Sequence of chain 1.E:
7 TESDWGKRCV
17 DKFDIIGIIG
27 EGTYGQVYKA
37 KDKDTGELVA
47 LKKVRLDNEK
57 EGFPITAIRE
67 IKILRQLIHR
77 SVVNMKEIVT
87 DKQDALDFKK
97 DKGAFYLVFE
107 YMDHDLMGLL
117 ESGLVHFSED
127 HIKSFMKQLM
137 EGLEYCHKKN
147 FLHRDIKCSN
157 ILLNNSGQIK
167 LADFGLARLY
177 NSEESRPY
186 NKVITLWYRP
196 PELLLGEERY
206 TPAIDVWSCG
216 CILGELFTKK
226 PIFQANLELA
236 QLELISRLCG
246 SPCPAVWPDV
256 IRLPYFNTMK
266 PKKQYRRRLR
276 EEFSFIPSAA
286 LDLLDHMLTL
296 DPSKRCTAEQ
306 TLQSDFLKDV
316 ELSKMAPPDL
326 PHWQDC

A protein and the small-molecule ligand that binds it are described below.
Small molecule (SMILES): CC[C@H](CO)Nc1nc(NCc2ccc3ccccc3c2)c2ncn(C(C)C)c2n1

Sequence of chain 1.D:
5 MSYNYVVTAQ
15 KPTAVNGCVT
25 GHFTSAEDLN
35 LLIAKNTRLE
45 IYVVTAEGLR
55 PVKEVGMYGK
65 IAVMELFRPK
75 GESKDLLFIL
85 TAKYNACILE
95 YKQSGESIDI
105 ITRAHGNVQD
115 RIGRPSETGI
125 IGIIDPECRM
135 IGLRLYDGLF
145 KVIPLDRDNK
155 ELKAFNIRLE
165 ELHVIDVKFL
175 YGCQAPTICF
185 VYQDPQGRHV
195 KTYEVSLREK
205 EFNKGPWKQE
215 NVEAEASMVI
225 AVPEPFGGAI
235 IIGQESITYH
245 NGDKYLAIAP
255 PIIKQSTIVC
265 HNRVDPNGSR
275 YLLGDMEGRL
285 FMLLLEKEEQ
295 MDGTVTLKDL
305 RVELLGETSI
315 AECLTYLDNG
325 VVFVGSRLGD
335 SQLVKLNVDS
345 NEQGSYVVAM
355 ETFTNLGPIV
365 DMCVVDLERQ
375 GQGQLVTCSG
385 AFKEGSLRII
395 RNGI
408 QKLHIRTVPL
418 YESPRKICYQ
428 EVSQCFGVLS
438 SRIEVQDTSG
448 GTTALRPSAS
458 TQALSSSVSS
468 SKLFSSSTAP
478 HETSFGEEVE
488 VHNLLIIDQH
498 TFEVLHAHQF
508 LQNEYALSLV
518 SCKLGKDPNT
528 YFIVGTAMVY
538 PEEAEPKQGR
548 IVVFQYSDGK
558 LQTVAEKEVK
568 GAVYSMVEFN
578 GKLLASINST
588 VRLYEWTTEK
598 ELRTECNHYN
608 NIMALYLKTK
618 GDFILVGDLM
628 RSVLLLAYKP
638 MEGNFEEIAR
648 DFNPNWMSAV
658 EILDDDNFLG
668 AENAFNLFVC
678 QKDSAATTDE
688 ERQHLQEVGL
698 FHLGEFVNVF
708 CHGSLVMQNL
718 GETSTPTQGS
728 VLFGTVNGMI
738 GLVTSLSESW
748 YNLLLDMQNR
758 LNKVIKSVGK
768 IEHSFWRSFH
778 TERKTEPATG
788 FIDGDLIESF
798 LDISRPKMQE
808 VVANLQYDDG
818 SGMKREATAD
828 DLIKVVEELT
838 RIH

Binding-site contacts:
Ligand atom C13 contacts residue LYS48 of chain 1.E at 3.9 Å.
Ligand atom N4 contacts residue MET108 of chain 1.E at 3.0 Å (h-bond).
Ligand atom C10 contacts residue MET108 of chain 1.E at 3.6 Å (hydrophobic).
Ligand atom N2 contacts residue LEU158 of chain 1.E at 3.5 Å.
Ligand atom C3 contacts residue ILE25 of chain 1.E at 3.9 Å (hydrophobic).
Ligand atom C1 contacts residue ILE25 of chain 1.E at 3.7 Å (hydrophobic).
Ligand atom C13 contacts residue ALA46 of chain 1.E at 3.8 Å (hydrophobic).
Ligand atom C6 contacts residue LEU158 of chain 1.E at 3.7 Å (hydrophobic).
Ligand atom C5 contacts residue HIS110 of chain 1.E at 3.9 Å.
Ligand atom C20 contacts residue ARG628 of chain 1.D at 3.8 Å.
Ligand atom C22 contacts residue ASN607 of chain 1.D at 3.3 Å.
Ligand atom C12 contacts residue PHE105 of chain 1.E at 3.5 Å (hydrophobic).
Ligand atom C18 contacts residue ARG628 of chain 1.D at 3.6 Å.
Ligand atom C11 contacts residue LEU158 of chain 1.E at 3.8 Å (hydrophobic).
Ligand atom C4 contacts residue ARG628 of chain 1.D at 3.8 Å.
Ligand atom N1 contacts residue MET108 of chain 1.E at 2.8 Å (h-bond).
Ligand atom C23 contacts residue ASN607 of chain 1.D at 3.7 Å.
Ligand atom C10 contacts residue GLU106 of chain 1.E at 3.5 Å.
Ligand atom C1 contacts residue ARG628 of chain 1.D at 3.6 Å.
Ligand atom C4 contacts residue ILE25 of chain 1.E at 3.6 Å (hydrophobic).
Ligand atom C10 contacts residue ALA46 of chain 1.E at 3.4 Å (hydrophobic).
Ligand atom C19 contacts residue ARG628 of chain 1.D at 3.7 Å.
Ligand atom C6 contacts residue MET108 of chain 1.E at 3.7 Å (hydrophobic).
Ligand atom C5 contacts residue MET108 of chain 1.E at 3.4 Å (hydrophobic).
Ligand atom C19 contacts residue ILE25 of chain 1.E at 3.2 Å (hydrophobic).
Ligand atom C8 contacts residue LEU158 of chain 1.E at 3.4 Å (hydrophobic).
Ligand atom C23 contacts residue ILE609 of chain 1.D at 3.7 Å (hydrophobic).
Ligand atom C12 contacts residue VAL79 of chain 1.E at 3.6 Å (hydrophobic).
Ligand atom C21 contacts residue ARG647 of chain 1.D at 3.6 Å.
Ligand atom C3 contacts residue TYR107 of chain 1.E at 3.7 Å (hydrophobic).
Ligand atom C5 contacts residue ASP109 of chain 1.E at 3.5 Å.
Ligand atom C13 contacts residue VAL33 of chain 1.E at 3.9 Å (hydrophobic).
Ligand atom N5 contacts residue LEU158 of chain 1.E at 3.5 Å.
Ligand atom C21 contacts residue ARG628 of chain 1.D at 3.8 Å.
Ligand atom N3 contacts residue LEU158 of chain 1.E at 3.6 Å.
Ligand atom C2 contacts residue ARG628 of chain 1.D at 3.5 Å.
Ligand atom C7 contacts residue LEU158 of chain 1.E at 3.6 Å (hydrophobic).
Ligand atom C20 contacts residue ILE25 of chain 1.E at 3.5 Å (hydrophobic).
Ligand atom C3 contacts residue ASP109 of chain 1.E at 3.8 Å.
Ligand atom C13 contacts residue PHE105 of chain 1.E at 3.9 Å (hydrophobic).